Sequence of chain 1.B:
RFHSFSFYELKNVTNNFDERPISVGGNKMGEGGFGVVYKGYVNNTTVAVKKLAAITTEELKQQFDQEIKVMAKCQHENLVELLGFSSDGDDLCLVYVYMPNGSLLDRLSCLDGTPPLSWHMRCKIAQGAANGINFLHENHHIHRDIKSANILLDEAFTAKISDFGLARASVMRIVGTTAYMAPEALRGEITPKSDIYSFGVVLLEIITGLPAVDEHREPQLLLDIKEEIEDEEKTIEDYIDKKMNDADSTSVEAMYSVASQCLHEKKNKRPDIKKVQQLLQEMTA

This protein binds this small molecule.
Small molecule (SMILES): CN1CCC(n2cc(Nc3nc(OC4(C)CC4)c4nc(-c5cnn(C)c5)ccc4n3)cn2)CC1

Binding-site contacts:
Ligand atom C28 contacts residue ND21 of chain 1.J at 3.5 Å.
Ligand atom O15 contacts residue ND21 of chain 1.J at 3.5 Å.
Ligand atom C22 contacts residue ND21 of chain 1.J at 3.5 Å.
Ligand atom C6 contacts residue ASP79 of chain 1.B at 3.2 Å.
Ligand atom C4 contacts residue PHE78 of chain 1.B at 3.4 Å (hydrophobic).
Ligand atom C17 contacts residue LYS83 of chain 1.B at 3.6 Å.
Ligand atom C1 contacts residue ASP79 of chain 1.B at 3.4 Å.
Ligand atom C33 contacts residue PHE99 of chain 1.B at 3.5 Å (hydrophobic).
Ligand atom N11 contacts residue PHE99 of chain 1.B at 3.3 Å.
Ligand atom C20 contacts residue ND21 of chain 1.J at 3.5 Å.
Ligand atom C7 contacts residue ASP79 of chain 1.B at 3.4 Å.
Ligand atom C32 contacts residue ALA86 of chain 1.B at 3.6 Å (hydrophobic).
Ligand atom C6 contacts residue ND21 of chain 1.J at 3.6 Å.
Ligand atom C23 contacts residue ND21 of chain 1.J at 3.4 Å.
Ligand atom C10 contacts residue ND21 of chain 1.J at 3.6 Å.
Ligand atom C19 contacts residue ASP79 of chain 1.B at 3.4 Å.
Ligand atom N30 contacts residue ALA86 of chain 1.B at 3.7 Å.
Ligand atom C12 contacts residue ND21 of chain 1.J at 3.4 Å.
Ligand atom N8 contacts residue ND21 of chain 1.J at 3.4 Å.
Ligand atom C28 contacts residue ALA86 of chain 1.B at 3.6 Å (hydrophobic).
Ligand atom N29 contacts residue ND21 of chain 1.J at 3.3 Å.
Ligand atom N29 contacts residue ALA86 of chain 1.B at 3.7 Å.
Ligand atom C24 contacts residue ND21 of chain 1.J at 3.3 Å.
Ligand atom C25 contacts residue ND21 of chain 1.J at 3.4 Å.
Ligand atom C5 contacts residue ND21 of chain 1.J at 3.6 Å.
Ligand atom N26 contacts residue ND21 of chain 1.J at 3.3 Å (h-bond).
Ligand atom N21 contacts residue ND21 of chain 1.J at 3.6 Å.
Ligand atom N13 contacts residue ND21 of chain 1.J at 3.7 Å.
Ligand atom C1 contacts residue LYS75 of chain 1.B at 3.5 Å.
Ligand atom C27 contacts residue ALA86 of chain 1.B at 3.5 Å (hydrophobic).
Ligand atom C17 contacts residue ASP79 of chain 1.B at 3.4 Å.
Ligand atom N2 contacts residue ASP79 of chain 1.B at 3.2 Å (salt-bridge).
Ligand atom C27 contacts residue ND21 of chain 1.J at 3.6 Å.
Ligand atom N34 contacts residue SER101 of chain 1.B at 3.3 Å (h-bond).
Ligand atom N11 contacts residue ND21 of chain 1.J at 3.6 Å.
Ligand atom C14 contacts residue ILE82 of chain 1.B at 3.6 Å (hydrophobic).
Ligand atom C31 contacts residue LYS87 of chain 1.B at 3.7 Å.
Ligand atom N34 contacts residue ND21 of chain 1.J at 3.4 Å.
Ligand atom C20 contacts residue ILE82 of chain 1.B at 3.7 Å (hydrophobic).
Ligand atom C18 contacts residue ND21 of chain 1.J at 3.5 Å.